Sequence of chain 1.H:
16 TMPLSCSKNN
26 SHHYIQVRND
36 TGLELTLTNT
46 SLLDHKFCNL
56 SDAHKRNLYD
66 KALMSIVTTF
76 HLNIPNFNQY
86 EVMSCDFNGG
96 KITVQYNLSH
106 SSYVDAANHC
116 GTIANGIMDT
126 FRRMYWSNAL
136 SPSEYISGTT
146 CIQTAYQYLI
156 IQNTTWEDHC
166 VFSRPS

The small molecule below binds the protein below.
Small molecule (SMILES): CC(=O)N[C@H]1[C@H](O[C@H]2[C@H](O)[C@@H](NC(C)=O)CO[C@@H]2CO)O[C@H](CO)[C@@H](O[C@H]2O[C@H](CO[C@H]3O[C@H](CO)[C@@H](O)[C@H](O)[C@@H]3O)[C@@H](O)[C@H](O)[C@@H]2O)[C@@H]1O

Binding-site contacts:
Ligand atom C1 contacts residue LYS96 of chain 1.H at 4.2 Å.
Ligand atom O6 contacts residue ARG33 of chain 1.H at 4.2 Å.
Ligand atom C3 contacts residue LYS66 of chain 1.H at 4.5 Å.
Ligand atom C2 contacts residue ASN158 of chain 1.H at 2.5 Å.
Ligand atom O7 contacts residue ALA67 of chain 1.H at 4.4 Å.
Ligand atom O5 contacts residue GLY95 of chain 1.H at 3.2 Å (h-bond).
Ligand atom C7 contacts residue LEU38 of chain 1.H at 4.3 Å (hydrophobic).
Ligand atom O6 contacts residue GLY95 of chain 1.H at 2.7 Å (h-bond).
Ligand atom C8 contacts residue ASN158 of chain 1.H at 4.4 Å.
Ligand atom O6 contacts residue LEU63 of chain 1.H at 4.3 Å.
Ligand atom C8 contacts residue GLY37 of chain 1.H at 4.3 Å.
Ligand atom O3 contacts residue LYS66 of chain 1.H at 3.6 Å.
Ligand atom O5 contacts residue LYS96 of chain 1.H at 3.7 Å.
Ligand atom C8 contacts residue THR36 of chain 1.H at 4.2 Å.
Ligand atom O7 contacts residue LEU38 of chain 1.H at 4.2 Å.
Ligand atom C1 contacts residue THR36 of chain 1.H at 3.9 Å.
Ligand atom O6 contacts residue GLY94 of chain 1.H at 4.3 Å.
Ligand atom N2 contacts residue ASN158 of chain 1.H at 2.9 Å (h-bond).
Ligand atom C6 contacts residue GLY94 of chain 1.H at 4.4 Å.
Ligand atom C1 contacts residue ASN158 of chain 1.H at 1.4 Å.
Ligand atom C6 contacts residue GLY95 of chain 1.H at 3.6 Å.
Ligand atom C1 contacts residue GLY95 of chain 1.H at 4.3 Å.
Ligand atom C8 contacts residue LEU38 of chain 1.H at 3.7 Å (hydrophobic).
Ligand atom C7 contacts residue THR36 of chain 1.H at 4.2 Å.
Ligand atom C4 contacts residue ASN158 of chain 1.H at 4.2 Å.
Ligand atom N2 contacts residue THR36 of chain 1.H at 3.3 Å.
Ligand atom O3 contacts residue ASN62 of chain 1.H at 3.5 Å (h-bond).
Ligand atom O7 contacts residue ASN158 of chain 1.H at 3.3 Å (h-bond).
Ligand atom C8 contacts residue VAL32 of chain 1.H at 3.6 Å (hydrophobic).
Ligand atom O5 contacts residue ASN158 of chain 1.H at 2.3 Å (h-bond).
Ligand atom C7 contacts residue ASN158 of chain 1.H at 3.3 Å.
Ligand atom C2 contacts residue THR36 of chain 1.H at 4.0 Å.
Ligand atom C5 contacts residue GLY95 of chain 1.H at 4.0 Å.
Ligand atom O6 contacts residue LYS96 of chain 1.H at 4.4 Å.
Ligand atom C3 contacts residue ASN158 of chain 1.H at 3.8 Å.
Ligand atom C5 contacts residue ASN158 of chain 1.H at 3.7 Å.
Ligand atom C3 contacts residue THR36 of chain 1.H at 4.3 Å.